Sequence of chain 1.C:
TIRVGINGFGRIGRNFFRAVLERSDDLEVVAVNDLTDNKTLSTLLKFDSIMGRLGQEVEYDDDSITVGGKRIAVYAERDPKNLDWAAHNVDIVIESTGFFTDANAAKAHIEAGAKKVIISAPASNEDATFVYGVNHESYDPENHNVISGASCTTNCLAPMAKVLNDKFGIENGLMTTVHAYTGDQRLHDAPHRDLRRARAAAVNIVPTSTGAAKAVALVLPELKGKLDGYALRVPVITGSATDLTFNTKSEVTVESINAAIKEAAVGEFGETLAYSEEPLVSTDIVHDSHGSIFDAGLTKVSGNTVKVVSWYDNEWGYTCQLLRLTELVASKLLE

A small-molecule ligand and the protein it binds are described below.
Small molecule (SMILES): O=C[C@H](O)COP(=O)(O)O

Binding-site contacts:
Ligand atom C3 contacts residue CYS153 of chain 1.C at 3.5 Å (hydrophobic).
Ligand atom O4P contacts residue GLY212 of chain 1.C at 4.2 Å.
Ligand atom O1 contacts residue NAD1 of chain 1.R at 2.7 Å (h-bond).
Ligand atom O3P contacts residue SER152 of chain 1.C at 2.9 Å (h-bond).
Ligand atom C3 contacts residue ARG234 of chain 1.C at 3.9 Å.
Ligand atom C1 contacts residue GOL1 of chain 1.U at 3.1 Å.
Ligand atom P contacts residue CYS153 of chain 1.C at 3.8 Å.
Ligand atom C1 contacts residue THR183 of chain 1.C at 4.2 Å.
Ligand atom O1P contacts residue ARG234 of chain 1.C at 3.7 Å.
Ligand atom O3P contacts residue THR211 of chain 1.C at 4.1 Å.
Ligand atom P contacts residue SER152 of chain 1.C at 4.2 Å.
Ligand atom O2 contacts residue SER152 of chain 1.C at 3.6 Å.
Ligand atom O1 contacts residue GOL1 of chain 1.U at 3.8 Å.
Ligand atom P contacts residue GLY212 of chain 1.C at 3.9 Å.
Ligand atom O1 contacts residue ASN315 of chain 1.C at 3.9 Å.
Ligand atom O1P contacts residue THR154 of chain 1.C at 3.9 Å.
Ligand atom O3P contacts residue CYS153 of chain 1.C at 3.1 Å (h-bond).
Ligand atom O2P contacts residue THR211 of chain 1.C at 3.8 Å.
Ligand atom O2P contacts residue GLY212 of chain 1.C at 3.0 Å (h-bond).
Ligand atom C3 contacts residue GOL1 of chain 1.U at 3.9 Å.
Ligand atom C1 contacts residue NAD1 of chain 1.R at 2.9 Å.
Ligand atom C2 contacts residue NAD1 of chain 1.R at 3.4 Å.
Ligand atom O4P contacts residue THR211 of chain 1.C at 2.6 Å (h-bond).
Ligand atom C2 contacts residue GOL1 of chain 1.U at 4.0 Å.
Ligand atom C1 contacts residue HIS180 of chain 1.C at 3.9 Å.
Ligand atom O1 contacts residue CYS153 of chain 1.C at 3.0 Å (h-bond).
Ligand atom O2 contacts residue NAD1 of chain 1.R at 2.7 Å.
Ligand atom P contacts residue THR211 of chain 1.C at 3.5 Å.
Ligand atom C2 contacts residue CYS153 of chain 1.C at 2.5 Å (hydrophobic).
Ligand atom O3P contacts residue THR154 of chain 1.C at 2.9 Å (h-bond).
Ligand atom O4P contacts residue THR178 of chain 1.C at 4.1 Å.
Ligand atom O1P contacts residue CYS153 of chain 1.C at 3.2 Å (h-bond).
Ligand atom O4P contacts residue HIS180 of chain 1.C at 3.8 Å.
Ligand atom O1P contacts residue HIS180 of chain 1.C at 3.2 Å (h-bond).
Ligand atom O1 contacts residue THR183 of chain 1.C at 3.5 Å.
Ligand atom O2 contacts residue CYS153 of chain 1.C at 3.1 Å (h-bond).
Ligand atom P contacts residue THR154 of chain 1.C at 3.3 Å.
Ligand atom O4P contacts residue THR154 of chain 1.C at 2.6 Å (h-bond).
Ligand atom C1 contacts residue CYS153 of chain 1.C at 3.0 Å (hydrophobic).
Ligand atom O1 contacts residue HIS180 of chain 1.C at 3.0 Å (h-bond).